This small molecule binds to this protein.
Small molecule (SMILES): CC(=O)N[C@@H]1[C@@H](O)[C@H](O[C@@H]2O[C@H](CO[C@]3(C(=O)O)C[C@H](O)[C@@H](NC(C)=O)[C@H]([C@H](O)[C@H](O)CO)O3)[C@H](O)[C@H](O)[C@H]2O)[C@@H](CO)O[C@H]1O

Binding-site contacts:
Ligand atom O1B contacts residue ARG132 of chain 1.E at 2.4 Å (salt-bridge).
Ligand atom O9 contacts residue SER225 of chain 1.E at 2.8 Å (h-bond).
Ligand atom C1 contacts residue THR131 of chain 1.E at 3.2 Å.
Ligand atom C1 contacts residue ARG132 of chain 1.E at 3.4 Å.
Ligand atom C11 contacts residue VAL150 of chain 1.E at 4.2 Å (hydrophobic).
Ligand atom O1A contacts residue LEU223 of chain 1.E at 3.6 Å.
Ligand atom C9 contacts residue SER225 of chain 1.E at 3.5 Å.
Ligand atom O4 contacts residue GLY222 of chain 1.E at 3.8 Å.
Ligand atom O1A contacts residue THR131 of chain 1.E at 2.7 Å (h-bond).
Ligand atom C8 contacts residue LYS154 of chain 1.E at 3.9 Å.
Ligand atom C4 contacts residue THR130 of chain 1.E at 2.9 Å.
Ligand atom O8 contacts residue TYR92 of chain 1.E at 2.8 Å (h-bond).
Ligand atom C8 contacts residue TRP148 of chain 1.E at 3.8 Å (hydrophobic).
Ligand atom O1A contacts residue ARG132 of chain 1.E at 3.8 Å.
Ligand atom C6 contacts residue TRP148 of chain 1.E at 4.1 Å (hydrophobic).
Ligand atom O8 contacts residue LEU223 of chain 1.E at 3.9 Å.
Ligand atom C3 contacts residue THR130 of chain 1.E at 4.2 Å.
Ligand atom O4 contacts residue LEU223 of chain 1.E at 4.0 Å.
Ligand atom C8 contacts residue TYR92 of chain 1.E at 3.7 Å (hydrophobic).
Ligand atom O10 contacts residue LEU191 of chain 1.E at 3.4 Å.
Ligand atom O9 contacts residue TYR92 of chain 1.E at 3.5 Å (h-bond).
Ligand atom C9 contacts residue TRP148 of chain 1.E at 4.0 Å (hydrophobic).
Ligand atom O9 contacts residue GLU187 of chain 1.E at 2.8 Å (salt-bridge).
Ligand atom O1B contacts residue ASN140 of chain 1.E at 4.0 Å.
Ligand atom C9 contacts residue GLU187 of chain 1.E at 3.4 Å.
Ligand atom O1B contacts residue THR131 of chain 1.E at 3.2 Å.
Ligand atom C7 contacts residue TRP148 of chain 1.E at 3.4 Å (hydrophobic).
Ligand atom C6 contacts residue THR130 of chain 1.E at 4.1 Å.
Ligand atom O8 contacts residue TRP148 of chain 1.E at 3.5 Å.
Ligand atom C10 contacts residue TRP148 of chain 1.E at 3.8 Å (hydrophobic).
Ligand atom N5 contacts residue THR130 of chain 1.E at 3.0 Å (h-bond).
Ligand atom C5 contacts residue THR130 of chain 1.E at 3.5 Å.
Ligand atom C9 contacts residue TYR92 of chain 1.E at 3.4 Å (hydrophobic).
Ligand atom N5 contacts residue TRP148 of chain 1.E at 3.8 Å.
Ligand atom O7 contacts residue LEU191 of chain 1.E at 4.0 Å.
Ligand atom O4 contacts residue THR130 of chain 1.E at 3.2 Å (h-bond).
Ligand atom O10 contacts residue TRP148 of chain 1.E at 4.1 Å.
Ligand atom C10 contacts residue THR130 of chain 1.E at 4.1 Å.
Ligand atom C11 contacts residue TRP148 of chain 1.E at 3.3 Å (hydrophobic).
Ligand atom C11 contacts residue GLY129 of chain 1.E at 4.0 Å.

Sequence of chain 1.E:
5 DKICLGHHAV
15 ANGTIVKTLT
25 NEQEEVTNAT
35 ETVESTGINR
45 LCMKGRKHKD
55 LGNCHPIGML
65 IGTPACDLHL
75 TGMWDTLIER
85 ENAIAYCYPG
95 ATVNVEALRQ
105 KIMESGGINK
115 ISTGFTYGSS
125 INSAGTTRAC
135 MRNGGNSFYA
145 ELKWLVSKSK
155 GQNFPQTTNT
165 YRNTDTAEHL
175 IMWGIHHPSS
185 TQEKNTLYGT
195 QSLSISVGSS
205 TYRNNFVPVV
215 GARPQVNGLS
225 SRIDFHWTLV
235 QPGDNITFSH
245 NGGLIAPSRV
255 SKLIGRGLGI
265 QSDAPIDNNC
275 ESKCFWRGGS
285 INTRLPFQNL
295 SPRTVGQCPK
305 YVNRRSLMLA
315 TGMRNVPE